Binding-site contacts:
Ligand atom O5 contacts residue GLU165 of chain 3.A at 4.0 Å.
Ligand atom O5 contacts residue GLU351 of chain 3.A at 2.5 Å (salt-bridge).
Ligand atom O4 contacts residue TRP405 of chain 3.A at 3.5 Å (h-bond).
Ligand atom C6 contacts residue PHE413 of chain 3.A at 4.0 Å (hydrophobic).
Ligand atom C4 contacts residue GLU404 of chain 3.A at 3.8 Å.
Ligand atom C1 contacts residue GLU351 of chain 3.A at 1.4 Å.
Ligand atom F2 contacts residue HIS120 of chain 3.A at 3.2 Å.
Ligand atom O6 contacts residue TRP325 of chain 3.A at 3.5 Å.
Ligand atom C1 contacts residue GLU165 of chain 3.A at 3.3 Å.
Ligand atom C3 contacts residue TRP397 of chain 3.A at 3.9 Å (hydrophobic).
Ligand atom C2 contacts residue ASN164 of chain 3.A at 4.2 Å.
Ligand atom C6 contacts residue TRP325 of chain 3.A at 3.9 Å (hydrophobic).
Ligand atom C4 contacts residue TRP405 of chain 3.A at 3.7 Å (hydrophobic).
Ligand atom O6 contacts residue GLU404 of chain 3.A at 2.7 Å (salt-bridge).
Ligand atom C2 contacts residue GLU165 of chain 3.A at 3.3 Å.
Ligand atom C2 contacts residue HIS120 of chain 3.A at 4.1 Å.
Ligand atom C6 contacts residue TYR295 of chain 3.A at 3.4 Å (hydrophobic).
Ligand atom C1 contacts residue TYR295 of chain 3.A at 3.4 Å (hydrophobic).
Ligand atom C5 contacts residue TRP397 of chain 3.A at 4.0 Å (hydrophobic).
Ligand atom O4 contacts residue GLU404 of chain 3.A at 2.8 Å (salt-bridge).
Ligand atom C3 contacts residue HIS120 of chain 3.A at 4.0 Å.
Ligand atom C5 contacts residue GLU351 of chain 3.A at 3.0 Å.
Ligand atom C6 contacts residue GLU404 of chain 3.A at 3.4 Å.
Ligand atom C3 contacts residue GLN19 of chain 3.A at 3.8 Å.
Ligand atom F2 contacts residue GLU351 of chain 3.A at 2.7 Å.
Ligand atom C5 contacts residue TYR295 of chain 3.A at 3.0 Å (hydrophobic).
Ligand atom O5 contacts residue TYR295 of chain 3.A at 2.9 Å.
Ligand atom O4 contacts residue GLN19 of chain 3.A at 3.1 Å (h-bond).
Ligand atom C2 contacts residue GLU351 of chain 3.A at 2.3 Å.
Ligand atom F2 contacts residue ASN164 of chain 3.A at 2.9 Å.
Ligand atom F2 contacts residue GLU165 of chain 3.A at 3.3 Å.
Ligand atom O3 contacts residue GLU351 of chain 3.A at 4.1 Å.
Ligand atom C4 contacts residue GLU351 of chain 3.A at 3.6 Å.
Ligand atom C3 contacts residue GLU351 of chain 3.A at 2.9 Å.
Ligand atom O3 contacts residue HIS120 of chain 3.A at 3.1 Å.
Ligand atom C3 contacts residue TRP405 of chain 3.A at 3.8 Å (hydrophobic).
Ligand atom O4 contacts residue TRP397 of chain 3.A at 3.4 Å.
Ligand atom O3 contacts residue TRP405 of chain 3.A at 2.8 Å (h-bond).
Ligand atom O3 contacts residue TRP121 of chain 3.A at 4.0 Å.
Ligand atom O3 contacts residue GLN19 of chain 3.A at 2.8 Å (h-bond).

Sequence of chain 3.A:
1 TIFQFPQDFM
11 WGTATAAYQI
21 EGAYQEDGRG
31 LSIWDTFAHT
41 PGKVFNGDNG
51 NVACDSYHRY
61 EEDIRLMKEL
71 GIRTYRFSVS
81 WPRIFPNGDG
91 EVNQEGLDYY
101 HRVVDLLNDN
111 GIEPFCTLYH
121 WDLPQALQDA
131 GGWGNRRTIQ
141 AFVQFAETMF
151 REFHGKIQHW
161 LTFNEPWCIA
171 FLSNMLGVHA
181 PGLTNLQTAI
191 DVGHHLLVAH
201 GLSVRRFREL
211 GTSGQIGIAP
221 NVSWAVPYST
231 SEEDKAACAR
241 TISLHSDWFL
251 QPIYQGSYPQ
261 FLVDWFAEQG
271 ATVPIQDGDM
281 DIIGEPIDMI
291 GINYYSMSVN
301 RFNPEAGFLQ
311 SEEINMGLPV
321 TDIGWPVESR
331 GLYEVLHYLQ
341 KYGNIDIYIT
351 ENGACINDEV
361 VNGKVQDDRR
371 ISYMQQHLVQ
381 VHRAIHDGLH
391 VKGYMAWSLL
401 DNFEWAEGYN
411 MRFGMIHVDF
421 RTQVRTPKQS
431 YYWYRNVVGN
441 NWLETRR

The small molecule below binds the protein below.
Small molecule (SMILES): OC[C@H]1O[C@H](O)[C@H](F)[C@@H](O)[C@@H]1O